Binding-site contacts:
Ligand atom O6 contacts residue ASN657 of chain 1.C at 4.2 Å.
Ligand atom C8 contacts residue ASN657 of chain 1.C at 4.3 Å.
Ligand atom C2 contacts residue ASN657 of chain 1.C at 2.5 Å.
Ligand atom O5 contacts residue ASN657 of chain 1.C at 2.4 Å (h-bond).
Ligand atom O7 contacts residue ASN657 of chain 1.C at 2.9 Å (h-bond).
Ligand atom N2 contacts residue ASN657 of chain 1.C at 2.9 Å (h-bond).
Ligand atom C3 contacts residue ASN657 of chain 1.C at 3.8 Å.
Ligand atom C7 contacts residue ASN657 of chain 1.C at 3.1 Å.
Ligand atom C4 contacts residue ASN657 of chain 1.C at 4.2 Å.
Ligand atom C1 contacts residue ASN657 of chain 1.C at 1.4 Å.
Ligand atom C5 contacts residue ASN657 of chain 1.C at 3.7 Å.

Sequence of chain 1.C:
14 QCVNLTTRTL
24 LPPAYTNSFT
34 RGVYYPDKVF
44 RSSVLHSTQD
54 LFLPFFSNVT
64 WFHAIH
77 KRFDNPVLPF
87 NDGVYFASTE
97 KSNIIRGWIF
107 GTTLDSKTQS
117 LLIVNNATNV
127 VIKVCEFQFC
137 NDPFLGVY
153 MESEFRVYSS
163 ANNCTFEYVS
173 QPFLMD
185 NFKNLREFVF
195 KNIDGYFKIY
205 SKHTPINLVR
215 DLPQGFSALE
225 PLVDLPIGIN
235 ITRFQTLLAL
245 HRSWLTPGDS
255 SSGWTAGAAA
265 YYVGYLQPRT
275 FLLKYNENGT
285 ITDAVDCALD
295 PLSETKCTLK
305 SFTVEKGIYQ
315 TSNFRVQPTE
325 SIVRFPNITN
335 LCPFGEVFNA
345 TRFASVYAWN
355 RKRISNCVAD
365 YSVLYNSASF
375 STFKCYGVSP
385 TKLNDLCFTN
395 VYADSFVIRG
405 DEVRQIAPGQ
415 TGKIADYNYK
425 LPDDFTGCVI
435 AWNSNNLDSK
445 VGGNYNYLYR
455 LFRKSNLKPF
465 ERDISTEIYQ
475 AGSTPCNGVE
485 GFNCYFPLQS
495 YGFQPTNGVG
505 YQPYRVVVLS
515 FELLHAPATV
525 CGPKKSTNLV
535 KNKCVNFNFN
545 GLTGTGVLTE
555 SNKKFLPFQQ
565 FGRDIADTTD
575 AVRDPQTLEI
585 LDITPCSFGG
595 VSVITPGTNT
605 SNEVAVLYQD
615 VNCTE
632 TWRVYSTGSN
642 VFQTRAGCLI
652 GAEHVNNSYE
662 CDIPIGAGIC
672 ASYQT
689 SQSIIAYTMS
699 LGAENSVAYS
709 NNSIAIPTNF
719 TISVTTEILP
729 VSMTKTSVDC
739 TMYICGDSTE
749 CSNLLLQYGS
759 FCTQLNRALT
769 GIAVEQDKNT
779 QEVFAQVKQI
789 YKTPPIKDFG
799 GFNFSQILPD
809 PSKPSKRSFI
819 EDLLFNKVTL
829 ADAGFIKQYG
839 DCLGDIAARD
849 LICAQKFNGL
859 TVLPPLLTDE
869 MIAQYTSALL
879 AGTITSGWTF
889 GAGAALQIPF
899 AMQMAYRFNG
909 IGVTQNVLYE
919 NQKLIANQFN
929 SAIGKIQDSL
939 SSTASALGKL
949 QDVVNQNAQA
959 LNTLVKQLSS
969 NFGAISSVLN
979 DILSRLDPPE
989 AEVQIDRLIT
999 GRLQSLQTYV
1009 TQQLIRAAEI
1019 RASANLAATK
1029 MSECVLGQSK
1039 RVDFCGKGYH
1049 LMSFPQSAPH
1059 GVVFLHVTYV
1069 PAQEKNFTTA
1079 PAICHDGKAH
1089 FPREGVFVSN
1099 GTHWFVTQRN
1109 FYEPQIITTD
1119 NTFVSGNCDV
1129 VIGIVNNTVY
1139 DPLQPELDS

This protein binds this small molecule.
Small molecule (SMILES): CC(=O)N[C@@H]1[C@@H](O)[C@H](O)[C@@H](CO)O[C@H]1O